A small-molecule ligand and the protein it binds are described below.
Small molecule (SMILES): CC(=O)N[C@H]1[C@H](O[C@H]2[C@H](O)[C@@H](NC(C)=O)CO[C@@H]2CO[C@@H]2O[C@@H](C)[C@@H](O)[C@@H](O)[C@@H]2O)O[C@H](CO)[C@@H](O[C@@H]2O[C@H](CO)[C@@H](O)[C@H](O)[C@@H]2O)[C@@H]1O

Binding-site contacts:
Ligand atom C3 contacts residue ASN307 of chain 19.E at 3.8 Å.
Ligand atom C7 contacts residue ASN307 of chain 19.E at 4.1 Å.
Ligand atom O5 contacts residue ASN307 of chain 19.E at 2.3 Å (h-bond).
Ligand atom C1 contacts residue ASN307 of chain 19.E at 1.4 Å.
Ligand atom C2 contacts residue ASN307 of chain 19.E at 2.5 Å.
Ligand atom C5 contacts residue ASN307 of chain 19.E at 3.6 Å.
Ligand atom C4 contacts residue ASN307 of chain 19.E at 4.2 Å.
Ligand atom C8 contacts residue ILE306 of chain 19.E at 3.7 Å (hydrophobic).
Ligand atom C8 contacts residue PRO305 of chain 19.E at 2.9 Å (hydrophobic).
Ligand atom C7 contacts residue PRO305 of chain 19.E at 4.3 Å (hydrophobic).
Ligand atom N2 contacts residue ASN307 of chain 19.E at 3.0 Å (h-bond).
Ligand atom C8 contacts residue ASN307 of chain 19.E at 4.5 Å.
Ligand atom O6 contacts residue GLN328 of chain 19.E at 4.3 Å.

Sequence of chain 19.E:
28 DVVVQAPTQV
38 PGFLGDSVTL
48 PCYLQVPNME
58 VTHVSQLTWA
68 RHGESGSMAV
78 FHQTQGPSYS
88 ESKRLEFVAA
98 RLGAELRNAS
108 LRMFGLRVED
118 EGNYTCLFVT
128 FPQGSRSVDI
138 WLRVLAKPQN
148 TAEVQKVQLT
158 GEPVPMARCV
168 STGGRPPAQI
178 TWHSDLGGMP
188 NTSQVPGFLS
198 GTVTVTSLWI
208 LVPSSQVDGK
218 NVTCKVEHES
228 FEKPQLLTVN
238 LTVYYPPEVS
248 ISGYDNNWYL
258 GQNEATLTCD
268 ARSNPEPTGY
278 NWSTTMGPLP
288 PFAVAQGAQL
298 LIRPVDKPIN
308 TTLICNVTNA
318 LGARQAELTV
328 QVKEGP